Sequence of chain 2.A:
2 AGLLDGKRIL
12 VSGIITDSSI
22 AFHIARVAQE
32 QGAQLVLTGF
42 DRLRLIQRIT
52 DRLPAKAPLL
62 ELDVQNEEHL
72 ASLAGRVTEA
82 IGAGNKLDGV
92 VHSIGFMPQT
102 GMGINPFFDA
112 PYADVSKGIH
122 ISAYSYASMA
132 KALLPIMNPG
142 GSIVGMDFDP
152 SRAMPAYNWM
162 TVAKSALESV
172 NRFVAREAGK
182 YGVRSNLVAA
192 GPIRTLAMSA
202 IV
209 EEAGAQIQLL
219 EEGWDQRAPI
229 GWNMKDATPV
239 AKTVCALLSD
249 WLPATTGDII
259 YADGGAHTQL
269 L

A protein and the small-molecule ligand that binds it are described below.
Small molecule (SMILES): CCNc1nnc(Cn2nc(C)cc2C)s1

Binding-site contacts:
Ligand atom C10 contacts residue MET98 of chain 2.A at 3.9 Å (hydrophobic).
Ligand atom C20 contacts residue NAD1 of chain 2.D at 3.7 Å.
Ligand atom N12 contacts residue MET161 of chain 2.A at 3.3 Å.
Ligand atom C27 contacts residue MET199 of chain 2.A at 3.4 Å (hydrophobic).
Ligand atom S31 contacts residue ALA198 of chain 2.A at 4.0 Å.
Ligand atom C27 contacts residue THR196 of chain 2.A at 4.2 Å.
Ligand atom C05 contacts residue MET98 of chain 2.A at 3.1 Å (hydrophobic).
Ligand atom C26 contacts residue NAD1 of chain 2.D at 3.7 Å.
Ligand atom C10 contacts residue PHE97 of chain 2.A at 4.1 Å (hydrophobic).
Ligand atom N18 contacts residue MET161 of chain 2.A at 4.1 Å.
Ligand atom C27 contacts residue ALA198 of chain 2.A at 4.0 Å (hydrophobic).
Ligand atom C14 contacts residue NAD1 of chain 2.D at 3.6 Å.
Ligand atom C13 contacts residue MET161 of chain 2.A at 4.1 Å (hydrophobic).
Ligand atom C20 contacts residue MET161 of chain 2.A at 3.7 Å (hydrophobic).
Ligand atom C24 contacts residue NAD1 of chain 2.D at 3.6 Å.
Ligand atom S31 contacts residue VAL203 of chain 2.A at 3.3 Å.
Ligand atom C05 contacts residue VAL203 of chain 2.A at 4.0 Å (hydrophobic).
Ligand atom C05 contacts residue MET103 of chain 2.A at 3.5 Å (hydrophobic).
Ligand atom N08 contacts residue MET98 of chain 2.A at 3.3 Å (h-bond).
Ligand atom C20 contacts residue TYR158 of chain 2.A at 4.2 Å (hydrophobic).
Ligand atom N11 contacts residue MET98 of chain 2.A at 3.3 Å (h-bond).
Ligand atom N12 contacts residue PHE97 of chain 2.A at 3.5 Å (h-bond).
Ligand atom N17 contacts residue NAD1 of chain 2.D at 3.4 Å (h-bond).
Ligand atom N11 contacts residue GLY96 of chain 2.A at 3.5 Å (h-bond).
Ligand atom N11 contacts residue PHE97 of chain 2.A at 3.0 Å.
Ligand atom N11 contacts residue MET161 of chain 2.A at 3.3 Å.
Ligand atom N18 contacts residue NAD1 of chain 2.D at 2.6 Å (h-bond).
Ligand atom C05 contacts residue ILE202 of chain 2.A at 3.7 Å (hydrophobic).
Ligand atom C27 contacts residue VAL203 of chain 2.A at 4.1 Å (hydrophobic).
Ligand atom C19 contacts residue NAD1 of chain 2.D at 3.4 Å.
Ligand atom C10 contacts residue ILE202 of chain 2.A at 4.2 Å (hydrophobic).
Ligand atom C24 contacts residue TYR158 of chain 2.A at 4.0 Å (hydrophobic).
Ligand atom C01 contacts residue ILE202 of chain 2.A at 3.4 Å (hydrophobic).
Ligand atom C27 contacts residue NAD1 of chain 2.D at 3.3 Å.
Ligand atom C20 contacts residue LYS165 of chain 2.A at 3.9 Å.
Ligand atom C01 contacts residue MET98 of chain 2.A at 3.1 Å (hydrophobic).
Ligand atom C20 contacts residue PHE149 of chain 2.A at 3.5 Å (hydrophobic).
Ligand atom N12 contacts residue GLY96 of chain 2.A at 3.1 Å (h-bond).
Ligand atom C13 contacts residue GLY96 of chain 2.A at 4.0 Å.
Ligand atom N08 contacts residue ILE202 of chain 2.A at 3.5 Å.